The protein below binds the small molecule below.
Small molecule (SMILES): C=C(C(=O)O)[C@H](CCCC)C(=O)O

Binding-site contacts:
Ligand atom O2 contacts residue ZN1 of chain 1.I at 2.3 Å.
Ligand atom O1 contacts residue HIS96 of chain 1.B at 3.5 Å (h-bond).
Ligand atom C2 contacts residue ZN1 of chain 1.H at 3.1 Å.
Ligand atom C8 contacts residue TRP67 of chain 1.B at 3.7 Å (hydrophobic).
Ligand atom O1 contacts residue ZN1 of chain 1.I at 2.0 Å.
Ligand atom O3 contacts residue HIS159 of chain 1.B at 3.4 Å.
Ligand atom C2 contacts residue ASP98 of chain 1.B at 3.8 Å.
Ligand atom C2 contacts residue HIS220 of chain 1.B at 3.5 Å.
Ligand atom C5 contacts residue ASP98 of chain 1.B at 3.8 Å.
Ligand atom C8 contacts residue PHE42 of chain 1.B at 3.7 Å (hydrophobic).
Ligand atom C6 contacts residue PHE42 of chain 1.B at 3.8 Å (hydrophobic).
Ligand atom C3 contacts residue ASN190 of chain 1.B at 3.8 Å.
Ligand atom O1 contacts residue HIS220 of chain 1.B at 3.8 Å.
Ligand atom C5 contacts residue HIS96 of chain 1.B at 3.7 Å.
Ligand atom O4 contacts residue ASN190 of chain 1.B at 3.1 Å (h-bond).
Ligand atom O1 contacts residue HIS94 of chain 1.B at 3.5 Å (h-bond).
Ligand atom O2 contacts residue HIS159 of chain 1.B at 3.0 Å (h-bond).
Ligand atom C4 contacts residue ZN1 of chain 1.H at 3.4 Å.
Ligand atom O3 contacts residue ZN1 of chain 1.H at 2.3 Å.
Ligand atom O1 contacts residue CYS178 of chain 1.B at 3.7 Å.
Ligand atom O1 contacts residue HIS159 of chain 1.B at 3.2 Å (h-bond).
Ligand atom C5 contacts residue HIS159 of chain 1.B at 3.5 Å.
Ligand atom O1 contacts residue ASP98 of chain 1.B at 3.1 Å (salt-bridge).
Ligand atom C1 contacts residue HIS220 of chain 1.B at 3.6 Å.
Ligand atom O3 contacts residue CYS178 of chain 1.B at 3.4 Å.
Ligand atom O2 contacts residue HIS96 of chain 1.B at 2.9 Å (h-bond).
Ligand atom C1 contacts residue ASN190 of chain 1.B at 3.8 Å.
Ligand atom C1 contacts residue ZN1 of chain 1.H at 3.7 Å.
Ligand atom C4 contacts residue HIS159 of chain 1.B at 3.7 Å.
Ligand atom C7 contacts residue TRP67 of chain 1.B at 3.7 Å (hydrophobic).
Ligand atom O1 contacts residue ZN1 of chain 1.H at 2.1 Å.
Ligand atom C3 contacts residue TYR47 of chain 1.B at 3.7 Å (hydrophobic).
Ligand atom C5 contacts residue ZN1 of chain 1.H at 2.8 Å.
Ligand atom O3 contacts residue HIS220 of chain 1.B at 2.9 Å (h-bond).
Ligand atom C4 contacts residue HIS220 of chain 1.B at 3.5 Å.
Ligand atom O2 contacts residue ASN190 of chain 1.B at 3.1 Å (h-bond).
Ligand atom C9 contacts residue TRP67 of chain 1.B at 3.8 Å (hydrophobic).
Ligand atom O4 contacts residue GLY189 of chain 1.B at 3.7 Å.
Ligand atom C9 contacts residue ASP97 of chain 1.B at 3.7 Å.
Ligand atom C5 contacts residue ZN1 of chain 1.I at 2.6 Å.

Sequence of chain 1.B:
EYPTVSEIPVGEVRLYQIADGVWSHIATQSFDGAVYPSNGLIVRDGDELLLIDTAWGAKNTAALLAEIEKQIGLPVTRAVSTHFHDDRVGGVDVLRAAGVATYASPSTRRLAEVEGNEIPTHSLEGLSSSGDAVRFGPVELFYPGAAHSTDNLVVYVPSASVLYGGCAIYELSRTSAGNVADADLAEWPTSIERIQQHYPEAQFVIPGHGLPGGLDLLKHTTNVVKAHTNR